Binding-site contacts:
Ligand atom O7 contacts residue LEU460 of chain 1.B at 4.4 Å.
Ligand atom C8 contacts residue LEU460 of chain 1.B at 3.7 Å (hydrophobic).
Ligand atom O5 contacts residue ASN170 of chain 1.B at 2.9 Å (h-bond).
Ligand atom C7 contacts residue LEU460 of chain 1.B at 3.9 Å (hydrophobic).
Ligand atom C7 contacts residue ASN169 of chain 1.B at 3.2 Å.
Ligand atom O6 contacts residue ASN170 of chain 1.B at 3.4 Å (h-bond).
Ligand atom C6 contacts residue ASN170 of chain 1.B at 3.6 Å.
Ligand atom C3 contacts residue ASN169 of chain 1.B at 3.8 Å.
Ligand atom C4 contacts residue ASN169 of chain 1.B at 4.2 Å.
Ligand atom C1 contacts residue ASN169 of chain 1.B at 1.4 Å.
Ligand atom C5 contacts residue ASN170 of chain 1.B at 3.8 Å.
Ligand atom O7 contacts residue ASN169 of chain 1.B at 3.0 Å (h-bond).
Ligand atom C1 contacts residue ASN170 of chain 1.B at 3.8 Å.
Ligand atom C5 contacts residue ASN169 of chain 1.B at 3.6 Å.
Ligand atom N2 contacts residue ASN169 of chain 1.B at 3.0 Å (h-bond).
Ligand atom C2 contacts residue ASN169 of chain 1.B at 2.4 Å.
Ligand atom O5 contacts residue ASN169 of chain 1.B at 2.3 Å (h-bond).
Ligand atom N2 contacts residue LEU460 of chain 1.B at 4.1 Å.

Sequence of chain 1.B:
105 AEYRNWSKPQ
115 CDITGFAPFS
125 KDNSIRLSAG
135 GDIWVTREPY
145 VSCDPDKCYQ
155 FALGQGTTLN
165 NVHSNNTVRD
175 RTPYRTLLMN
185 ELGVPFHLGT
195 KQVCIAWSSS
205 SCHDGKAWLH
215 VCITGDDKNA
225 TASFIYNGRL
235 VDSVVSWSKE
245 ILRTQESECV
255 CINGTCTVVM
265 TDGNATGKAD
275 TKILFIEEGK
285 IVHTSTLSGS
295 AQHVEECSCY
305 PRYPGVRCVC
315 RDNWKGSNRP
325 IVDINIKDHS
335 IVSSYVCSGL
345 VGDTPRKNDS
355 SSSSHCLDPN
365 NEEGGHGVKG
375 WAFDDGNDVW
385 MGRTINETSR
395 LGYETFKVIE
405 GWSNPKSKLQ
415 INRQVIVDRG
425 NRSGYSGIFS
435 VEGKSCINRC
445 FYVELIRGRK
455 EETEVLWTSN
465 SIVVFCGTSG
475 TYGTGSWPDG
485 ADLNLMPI

This small molecule binds to this protein.
Small molecule (SMILES): CC(=O)N[C@H]1[C@H](O[C@H]2[C@H](O)[C@@H](NC(C)=O)CO[C@@H]2CO)O[C@H](CO)[C@@H](O)[C@@H]1O